Sequence of chain 1.A:
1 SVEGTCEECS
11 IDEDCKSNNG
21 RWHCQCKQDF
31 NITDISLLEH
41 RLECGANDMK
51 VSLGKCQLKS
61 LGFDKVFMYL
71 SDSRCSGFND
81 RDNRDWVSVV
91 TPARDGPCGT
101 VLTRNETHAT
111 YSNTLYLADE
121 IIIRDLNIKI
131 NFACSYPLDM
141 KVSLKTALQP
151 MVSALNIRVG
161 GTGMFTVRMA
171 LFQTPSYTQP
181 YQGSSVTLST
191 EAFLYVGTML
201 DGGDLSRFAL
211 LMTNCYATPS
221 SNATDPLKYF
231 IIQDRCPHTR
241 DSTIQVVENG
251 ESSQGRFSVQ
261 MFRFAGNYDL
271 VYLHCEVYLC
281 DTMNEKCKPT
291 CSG

Sequence of chain 1.C:
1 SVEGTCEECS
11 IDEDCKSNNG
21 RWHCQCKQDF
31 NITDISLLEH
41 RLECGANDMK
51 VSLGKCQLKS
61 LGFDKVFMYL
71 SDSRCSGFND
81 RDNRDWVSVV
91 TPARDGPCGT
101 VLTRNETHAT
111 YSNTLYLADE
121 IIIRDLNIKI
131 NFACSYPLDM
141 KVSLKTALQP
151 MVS

Binding-site contacts:
Ligand atom C8 contacts residue SER135 of chain 1.C at 3.5 Å.
Ligand atom O7 contacts residue ARG158 of chain 1.A at 2.9 Å (salt-bridge).
Ligand atom C5 contacts residue ASN105 of chain 1.C at 3.7 Å.
Ligand atom C2 contacts residue ASN105 of chain 1.C at 2.5 Å.
Ligand atom O4 contacts residue HIS108 of chain 1.C at 3.1 Å (h-bond).
Ligand atom O3 contacts residue THR162 of chain 1.A at 3.7 Å.
Ligand atom O3 contacts residue ARG158 of chain 1.A at 4.0 Å.
Ligand atom C3 contacts residue THR162 of chain 1.A at 3.8 Å.
Ligand atom C7 contacts residue ARG158 of chain 1.A at 3.7 Å.
Ligand atom N2 contacts residue ASN105 of chain 1.C at 2.8 Å (h-bond).
Ligand atom C1 contacts residue HIS108 of chain 1.C at 4.1 Å.
Ligand atom C8 contacts residue THR162 of chain 1.A at 4.0 Å.
Ligand atom C8 contacts residue ASN105 of chain 1.C at 4.2 Å.
Ligand atom N2 contacts residue THR107 of chain 1.C at 3.1 Å (h-bond).
Ligand atom N2 contacts residue ARG158 of chain 1.A at 3.5 Å (salt-bridge).
Ligand atom C1 contacts residue ASN105 of chain 1.C at 1.4 Å.
Ligand atom C5 contacts residue THR110 of chain 1.C at 4.0 Å.
Ligand atom N2 contacts residue HIS108 of chain 1.C at 3.6 Å (h-bond).
Ligand atom C4 contacts residue HIS108 of chain 1.C at 3.8 Å.
Ligand atom N2 contacts residue SER135 of chain 1.C at 4.0 Å.
Ligand atom C7 contacts residue THR107 of chain 1.C at 3.6 Å.
Ligand atom O4 contacts residue THR162 of chain 1.A at 3.4 Å (h-bond).
Ligand atom O6 contacts residue HIS108 of chain 1.C at 3.7 Å.
Ligand atom C6 contacts residue GLY160 of chain 1.A at 3.9 Å.
Ligand atom C8 contacts residue GLU106 of chain 1.C at 3.8 Å.
Ligand atom C6 contacts residue SER135 of chain 1.C at 4.2 Å.
Ligand atom O5 contacts residue ASN105 of chain 1.C at 2.4 Å (h-bond).
Ligand atom C3 contacts residue HIS108 of chain 1.C at 3.9 Å.
Ligand atom C7 contacts residue HIS108 of chain 1.C at 3.7 Å.
Ligand atom C6 contacts residue THR110 of chain 1.C at 3.7 Å.
Ligand atom O7 contacts residue ASN105 of chain 1.C at 3.0 Å (h-bond).
Ligand atom O6 contacts residue THR110 of chain 1.C at 3.5 Å (h-bond).
Ligand atom C8 contacts residue HIS108 of chain 1.C at 3.7 Å.
Ligand atom C6 contacts residue HIS108 of chain 1.C at 4.2 Å.
Ligand atom O6 contacts residue SER135 of chain 1.C at 2.8 Å (h-bond).
Ligand atom C8 contacts residue THR107 of chain 1.C at 3.0 Å.
Ligand atom C3 contacts residue ASN105 of chain 1.C at 3.8 Å.
Ligand atom C5 contacts residue HIS108 of chain 1.C at 3.6 Å.
Ligand atom O6 contacts residue GLY160 of chain 1.A at 3.5 Å (h-bond).
Ligand atom C7 contacts residue ASN105 of chain 1.C at 3.1 Å.

A protein and the small-molecule ligand that binds it are described below.
Small molecule (SMILES): CC(=O)N[C@H]1[C@H](O[C@H]2[C@H](O)[C@@H](NC(C)=O)CO[C@@H]2CO)O[C@H](CO)[C@@H](O[C@@H]2O[C@H](CO[C@H]3O[C@H](CO)[C@@H](O[C@@H]4O[C@H](CO)[C@@H](O)[C@H](O)[C@H]4NC(C)=O)[C@H](O)[C@@H]3O)[C@@H](O)[C@H](O[C@H]3O[C@H](CO)[C@@H](O[C@@H]4O[C@H](CO)[C@@H](O)[C@H](O)[C@H]4NC(C)=O)[C@H](O)[C@@H]3O[C@@H]3O[C@H](CO)[C@@H](O)[C@H](O)[C@H]3NC(C)=O)[C@@H]2O)[C@@H]1O